Binding-site contacts:
Ligand atom C9 contacts residue LEU160 of chain 1.D at 3.6 Å (hydrophobic).
Ligand atom CL1 contacts residue VAL79 of chain 1.D at 3.8 Å.
Ligand atom C23 contacts residue ILE46 of chain 1.D at 3.5 Å (hydrophobic).
Ligand atom C21 contacts residue LEU162 of chain 1.D at 3.8 Å (hydrophobic).
Ligand atom O1 contacts residue LEU160 of chain 1.D at 3.8 Å.
Ligand atom C2 contacts residue SER164 of chain 1.D at 3.5 Å.
Ligand atom C7 contacts residue ALA158 of chain 1.D at 3.8 Å (hydrophobic).
Ligand atom C9 contacts residue LYS48 of chain 1.D at 3.6 Å.
Ligand atom N2 contacts residue VAL79 of chain 1.D at 3.5 Å.
Ligand atom O1 contacts residue ASP159 of chain 1.D at 3.1 Å (salt-bridge).
Ligand atom N3 contacts residue VAL79 of chain 1.D at 3.5 Å (h-bond).
Ligand atom C23 contacts residue LYS48 of chain 1.D at 3.7 Å.
Ligand atom O1 contacts residue ALA158 of chain 1.D at 3.6 Å.
Ligand atom C5 contacts residue VAL34 of chain 1.D at 3.7 Å (hydrophobic).
Ligand atom C23 contacts residue LEU93 of chain 1.D at 3.6 Å (hydrophobic).
Ligand atom C1 contacts residue VAL34 of chain 1.D at 3.5 Å (hydrophobic).
Ligand atom C7 contacts residue ILE157 of chain 1.D at 3.7 Å (hydrophobic).
Ligand atom N1 contacts residue VAL34 of chain 1.D at 3.6 Å.
Ligand atom C6 contacts residue PHE165 of chain 1.D at 3.4 Å (hydrophobic).
Ligand atom C5 contacts residue LEU160 of chain 1.D at 3.8 Å (hydrophobic).
Ligand atom C21 contacts residue ASP159 of chain 1.D at 3.8 Å.
Ligand atom C3 contacts residue SER164 of chain 1.D at 3.8 Å.
Ligand atom N4 contacts residue MET95 of chain 1.D at 3.5 Å (h-bond).
Ligand atom N5 contacts residue ASP159 of chain 1.D at 3.8 Å.
Ligand atom C14 contacts residue LYS48 of chain 1.D at 3.7 Å.
Ligand atom C18 contacts residue MET95 of chain 1.D at 3.5 Å (hydrophobic).
Ligand atom CL1 contacts residue MET70 of chain 1.D at 3.2 Å.
Ligand atom C24 contacts residue VAL78 of chain 1.D at 3.8 Å (hydrophobic).
Ligand atom C10 contacts residue LYS48 of chain 1.D at 3.7 Å.
Ligand atom C15 contacts residue VAL79 of chain 1.D at 3.6 Å (hydrophobic).
Ligand atom C1 contacts residue LYS48 of chain 1.D at 3.7 Å.
Ligand atom C17 contacts residue ASP159 of chain 1.D at 3.5 Å.
Ligand atom C6 contacts residue LEU73 of chain 1.D at 3.8 Å (hydrophobic).
Ligand atom C3 contacts residue PHE165 of chain 1.D at 3.5 Å (hydrophobic).
Ligand atom C13 contacts residue LYS48 of chain 1.D at 3.7 Å.
Ligand atom C24 contacts residue VAL79 of chain 1.D at 3.1 Å (hydrophobic).
Ligand atom C10 contacts residue LEU160 of chain 1.D at 3.7 Å (hydrophobic).
Ligand atom C16 contacts residue VAL79 of chain 1.D at 3.8 Å (hydrophobic).
Ligand atom N2 contacts residue ASP159 of chain 1.D at 3.3 Å (salt-bridge).
Ligand atom O2 contacts residue MET95 of chain 1.D at 3.6 Å.

A small-molecule ligand and the protein it binds are described below.
Small molecule (SMILES): CN1C(=O)[C@@H](N2CCc3c(nn(Cc4ccccc4)c3Cl)C2=O)COc2cc(C#N)ccc21

Sequence of chain 1.D:
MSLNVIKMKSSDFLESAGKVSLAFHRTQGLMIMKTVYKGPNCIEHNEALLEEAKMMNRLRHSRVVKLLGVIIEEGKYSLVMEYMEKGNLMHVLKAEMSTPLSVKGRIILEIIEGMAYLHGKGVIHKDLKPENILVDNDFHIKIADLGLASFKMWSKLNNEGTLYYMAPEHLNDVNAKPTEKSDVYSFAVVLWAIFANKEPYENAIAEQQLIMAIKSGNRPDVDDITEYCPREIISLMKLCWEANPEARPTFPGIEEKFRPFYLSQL